The protein below binds the small molecule below.
Small molecule (SMILES): CC(=O)N[C@@H]1[C@@H](O)[C@H](O)[C@@H](CO)O[C@H]1O

Sequence of chain 1.E:
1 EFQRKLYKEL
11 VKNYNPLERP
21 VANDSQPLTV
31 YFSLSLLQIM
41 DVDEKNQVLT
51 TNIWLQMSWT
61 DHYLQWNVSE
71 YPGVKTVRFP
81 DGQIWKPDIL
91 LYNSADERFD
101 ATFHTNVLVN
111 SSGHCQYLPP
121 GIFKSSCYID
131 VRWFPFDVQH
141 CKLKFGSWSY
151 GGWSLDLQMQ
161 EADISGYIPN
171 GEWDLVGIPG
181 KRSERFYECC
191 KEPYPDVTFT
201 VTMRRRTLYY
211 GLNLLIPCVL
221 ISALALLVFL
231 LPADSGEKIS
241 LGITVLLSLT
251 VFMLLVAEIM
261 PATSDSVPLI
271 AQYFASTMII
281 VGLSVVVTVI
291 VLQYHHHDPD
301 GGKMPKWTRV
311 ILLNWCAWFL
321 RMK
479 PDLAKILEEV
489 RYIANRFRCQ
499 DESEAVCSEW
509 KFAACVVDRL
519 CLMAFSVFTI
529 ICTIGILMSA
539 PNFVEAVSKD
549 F

Binding-site contacts:
Ligand atom O7 contacts residue ASN67 of chain 1.E at 3.8 Å.
Ligand atom C5 contacts residue ASN67 of chain 1.E at 3.6 Å.
Ligand atom C6 contacts residue SER69 of chain 1.E at 3.5 Å.
Ligand atom C1 contacts residue SER69 of chain 1.E at 4.1 Å.
Ligand atom O5 contacts residue SER69 of chain 1.E at 3.5 Å.
Ligand atom O5 contacts residue GLU70 of chain 1.E at 4.1 Å.
Ligand atom N2 contacts residue ASN67 of chain 1.E at 3.0 Å (h-bond).
Ligand atom C1 contacts residue ASN67 of chain 1.E at 1.4 Å.
Ligand atom C7 contacts residue ASN67 of chain 1.E at 3.2 Å.
Ligand atom C5 contacts residue SER69 of chain 1.E at 3.6 Å.
Ligand atom C4 contacts residue ASN67 of chain 1.E at 4.2 Å.
Ligand atom O5 contacts residue ASN67 of chain 1.E at 2.3 Å (h-bond).
Ligand atom C3 contacts residue ASN67 of chain 1.E at 3.8 Å.
Ligand atom O6 contacts residue SER69 of chain 1.E at 3.4 Å.
Ligand atom O6 contacts residue GLU70 of chain 1.E at 3.7 Å.
Ligand atom O6 contacts residue ASN67 of chain 1.E at 4.4 Å.
Ligand atom C8 contacts residue ASN67 of chain 1.E at 3.4 Å.
Ligand atom C2 contacts residue ASN67 of chain 1.E at 2.5 Å.